Sequence of chain 1.C:
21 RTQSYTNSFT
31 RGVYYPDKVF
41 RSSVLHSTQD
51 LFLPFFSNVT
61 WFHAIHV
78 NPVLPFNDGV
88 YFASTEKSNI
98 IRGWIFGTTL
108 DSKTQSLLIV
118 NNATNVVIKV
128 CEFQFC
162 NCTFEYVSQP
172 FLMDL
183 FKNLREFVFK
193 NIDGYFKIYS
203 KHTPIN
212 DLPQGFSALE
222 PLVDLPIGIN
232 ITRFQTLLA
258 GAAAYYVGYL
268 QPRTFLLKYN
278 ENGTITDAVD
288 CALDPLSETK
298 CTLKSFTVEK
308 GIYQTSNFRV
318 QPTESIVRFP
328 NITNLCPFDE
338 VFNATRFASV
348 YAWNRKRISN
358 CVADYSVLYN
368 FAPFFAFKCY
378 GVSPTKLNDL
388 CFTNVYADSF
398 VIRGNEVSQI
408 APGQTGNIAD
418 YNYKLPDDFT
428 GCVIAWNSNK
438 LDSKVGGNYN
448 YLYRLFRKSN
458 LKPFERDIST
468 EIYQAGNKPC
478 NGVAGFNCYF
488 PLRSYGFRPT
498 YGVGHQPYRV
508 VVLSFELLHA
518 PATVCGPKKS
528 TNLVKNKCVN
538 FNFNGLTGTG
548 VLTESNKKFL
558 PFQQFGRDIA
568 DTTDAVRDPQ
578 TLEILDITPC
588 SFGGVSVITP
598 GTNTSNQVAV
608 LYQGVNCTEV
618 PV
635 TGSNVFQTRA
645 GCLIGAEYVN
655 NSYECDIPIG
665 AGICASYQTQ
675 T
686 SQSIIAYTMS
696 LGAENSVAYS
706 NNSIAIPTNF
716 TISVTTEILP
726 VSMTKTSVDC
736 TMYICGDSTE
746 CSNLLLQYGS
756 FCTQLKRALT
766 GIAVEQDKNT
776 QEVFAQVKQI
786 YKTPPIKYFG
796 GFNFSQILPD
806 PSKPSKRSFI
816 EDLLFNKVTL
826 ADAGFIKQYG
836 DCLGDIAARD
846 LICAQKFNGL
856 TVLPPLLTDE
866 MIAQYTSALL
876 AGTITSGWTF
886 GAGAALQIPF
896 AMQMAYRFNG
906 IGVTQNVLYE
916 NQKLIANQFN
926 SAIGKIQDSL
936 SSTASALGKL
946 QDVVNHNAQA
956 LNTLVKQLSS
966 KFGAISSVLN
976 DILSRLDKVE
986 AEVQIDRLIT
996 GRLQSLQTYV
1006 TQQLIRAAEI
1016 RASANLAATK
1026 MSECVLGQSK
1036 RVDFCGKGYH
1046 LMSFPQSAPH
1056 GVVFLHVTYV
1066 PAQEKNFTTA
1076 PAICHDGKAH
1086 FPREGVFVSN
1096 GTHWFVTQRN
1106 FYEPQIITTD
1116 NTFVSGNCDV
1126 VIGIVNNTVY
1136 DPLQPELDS

Sequence of chain 1.A:
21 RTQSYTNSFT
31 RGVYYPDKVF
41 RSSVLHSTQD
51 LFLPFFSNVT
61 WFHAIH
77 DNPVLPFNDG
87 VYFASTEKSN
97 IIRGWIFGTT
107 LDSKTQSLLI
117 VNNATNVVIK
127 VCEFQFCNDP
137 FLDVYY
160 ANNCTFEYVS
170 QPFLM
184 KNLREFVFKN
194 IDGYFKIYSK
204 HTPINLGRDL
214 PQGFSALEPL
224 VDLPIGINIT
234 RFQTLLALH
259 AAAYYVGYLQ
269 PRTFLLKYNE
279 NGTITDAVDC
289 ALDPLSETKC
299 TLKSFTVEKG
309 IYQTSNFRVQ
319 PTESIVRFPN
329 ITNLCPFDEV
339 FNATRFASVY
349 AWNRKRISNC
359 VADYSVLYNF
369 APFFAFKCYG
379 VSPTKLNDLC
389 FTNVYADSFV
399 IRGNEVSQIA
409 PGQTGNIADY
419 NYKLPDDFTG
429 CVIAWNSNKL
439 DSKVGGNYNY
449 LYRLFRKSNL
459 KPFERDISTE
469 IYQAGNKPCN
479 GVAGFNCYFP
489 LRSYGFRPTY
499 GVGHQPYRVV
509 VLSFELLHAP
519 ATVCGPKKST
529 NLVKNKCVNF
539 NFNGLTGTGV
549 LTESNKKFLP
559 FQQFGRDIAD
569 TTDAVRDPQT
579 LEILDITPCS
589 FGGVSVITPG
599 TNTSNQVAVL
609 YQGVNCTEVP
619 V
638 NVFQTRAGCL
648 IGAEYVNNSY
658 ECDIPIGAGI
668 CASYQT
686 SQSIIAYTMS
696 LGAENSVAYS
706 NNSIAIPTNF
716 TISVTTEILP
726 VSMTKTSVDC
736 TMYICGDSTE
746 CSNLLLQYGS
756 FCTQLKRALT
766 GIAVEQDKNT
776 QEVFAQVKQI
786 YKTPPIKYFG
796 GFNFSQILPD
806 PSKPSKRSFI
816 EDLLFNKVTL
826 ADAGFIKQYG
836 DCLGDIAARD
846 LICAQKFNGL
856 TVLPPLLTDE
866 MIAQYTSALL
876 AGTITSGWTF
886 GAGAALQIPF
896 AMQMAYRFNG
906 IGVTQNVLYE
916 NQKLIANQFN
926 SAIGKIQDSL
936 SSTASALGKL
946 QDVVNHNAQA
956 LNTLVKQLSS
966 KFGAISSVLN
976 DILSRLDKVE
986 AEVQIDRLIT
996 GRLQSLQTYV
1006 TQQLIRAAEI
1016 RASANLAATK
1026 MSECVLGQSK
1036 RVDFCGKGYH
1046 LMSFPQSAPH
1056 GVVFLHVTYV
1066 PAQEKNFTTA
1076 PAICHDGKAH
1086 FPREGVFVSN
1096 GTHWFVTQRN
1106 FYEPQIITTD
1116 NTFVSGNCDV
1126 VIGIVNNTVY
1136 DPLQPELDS

Binding-site contacts:
Ligand atom O7 contacts residue ASN457 of chain 1.C at 3.2 Å (h-bond).
Ligand atom C1 contacts residue ASN231 of chain 1.A at 1.4 Å.
Ligand atom C4 contacts residue ARG454 of chain 1.C at 4.3 Å.
Ligand atom C2 contacts residue ASN231 of chain 1.A at 2.4 Å.
Ligand atom O5 contacts residue THR105 of chain 1.A at 4.2 Å.
Ligand atom O7 contacts residue ASN231 of chain 1.A at 4.5 Å.
Ligand atom O7 contacts residue GLU462 of chain 1.C at 3.1 Å (salt-bridge).
Ligand atom C7 contacts residue GLU462 of chain 1.C at 4.0 Å.
Ligand atom C7 contacts residue ASN457 of chain 1.C at 3.9 Å.
Ligand atom N2 contacts residue LYS459 of chain 1.C at 3.3 Å (salt-bridge).
Ligand atom O6 contacts residue ARG454 of chain 1.C at 3.1 Å (salt-bridge).
Ligand atom C7 contacts residue ASN231 of chain 1.A at 3.6 Å.
Ligand atom C8 contacts residue SER456 of chain 1.C at 4.0 Å.
Ligand atom O7 contacts residue LYS459 of chain 1.C at 3.4 Å.
Ligand atom C8 contacts residue ASN231 of chain 1.A at 3.9 Å.
Ligand atom O3 contacts residue LYS459 of chain 1.C at 4.5 Å.
Ligand atom N2 contacts residue ASN231 of chain 1.A at 2.9 Å (h-bond).
Ligand atom C6 contacts residue THR233 of chain 1.A at 4.4 Å.
Ligand atom C3 contacts residue LYS459 of chain 1.C at 4.3 Å.
Ligand atom C7 contacts residue LYS459 of chain 1.C at 3.9 Å.
Ligand atom C5 contacts residue ASN231 of chain 1.A at 3.7 Å.
Ligand atom C4 contacts residue ASN231 of chain 1.A at 4.2 Å.
Ligand atom O3 contacts residue SER456 of chain 1.C at 3.6 Å (h-bond).
Ligand atom C6 contacts residue ARG454 of chain 1.C at 4.4 Å.
Ligand atom O5 contacts residue ASN231 of chain 1.A at 2.4 Å (h-bond).
Ligand atom C2 contacts residue LYS459 of chain 1.C at 4.3 Å.
Ligand atom C8 contacts residue ASN457 of chain 1.C at 4.4 Å.
Ligand atom C3 contacts residue ASN231 of chain 1.A at 3.8 Å.
Ligand atom O7 contacts residue LEU458 of chain 1.C at 3.9 Å.

A small-molecule ligand and the protein it binds are described below.
Small molecule (SMILES): CC(=O)N[C@@H]1[C@@H](O)[C@H](O)[C@@H](CO)O[C@H]1O